Sequence of chain 1.A:
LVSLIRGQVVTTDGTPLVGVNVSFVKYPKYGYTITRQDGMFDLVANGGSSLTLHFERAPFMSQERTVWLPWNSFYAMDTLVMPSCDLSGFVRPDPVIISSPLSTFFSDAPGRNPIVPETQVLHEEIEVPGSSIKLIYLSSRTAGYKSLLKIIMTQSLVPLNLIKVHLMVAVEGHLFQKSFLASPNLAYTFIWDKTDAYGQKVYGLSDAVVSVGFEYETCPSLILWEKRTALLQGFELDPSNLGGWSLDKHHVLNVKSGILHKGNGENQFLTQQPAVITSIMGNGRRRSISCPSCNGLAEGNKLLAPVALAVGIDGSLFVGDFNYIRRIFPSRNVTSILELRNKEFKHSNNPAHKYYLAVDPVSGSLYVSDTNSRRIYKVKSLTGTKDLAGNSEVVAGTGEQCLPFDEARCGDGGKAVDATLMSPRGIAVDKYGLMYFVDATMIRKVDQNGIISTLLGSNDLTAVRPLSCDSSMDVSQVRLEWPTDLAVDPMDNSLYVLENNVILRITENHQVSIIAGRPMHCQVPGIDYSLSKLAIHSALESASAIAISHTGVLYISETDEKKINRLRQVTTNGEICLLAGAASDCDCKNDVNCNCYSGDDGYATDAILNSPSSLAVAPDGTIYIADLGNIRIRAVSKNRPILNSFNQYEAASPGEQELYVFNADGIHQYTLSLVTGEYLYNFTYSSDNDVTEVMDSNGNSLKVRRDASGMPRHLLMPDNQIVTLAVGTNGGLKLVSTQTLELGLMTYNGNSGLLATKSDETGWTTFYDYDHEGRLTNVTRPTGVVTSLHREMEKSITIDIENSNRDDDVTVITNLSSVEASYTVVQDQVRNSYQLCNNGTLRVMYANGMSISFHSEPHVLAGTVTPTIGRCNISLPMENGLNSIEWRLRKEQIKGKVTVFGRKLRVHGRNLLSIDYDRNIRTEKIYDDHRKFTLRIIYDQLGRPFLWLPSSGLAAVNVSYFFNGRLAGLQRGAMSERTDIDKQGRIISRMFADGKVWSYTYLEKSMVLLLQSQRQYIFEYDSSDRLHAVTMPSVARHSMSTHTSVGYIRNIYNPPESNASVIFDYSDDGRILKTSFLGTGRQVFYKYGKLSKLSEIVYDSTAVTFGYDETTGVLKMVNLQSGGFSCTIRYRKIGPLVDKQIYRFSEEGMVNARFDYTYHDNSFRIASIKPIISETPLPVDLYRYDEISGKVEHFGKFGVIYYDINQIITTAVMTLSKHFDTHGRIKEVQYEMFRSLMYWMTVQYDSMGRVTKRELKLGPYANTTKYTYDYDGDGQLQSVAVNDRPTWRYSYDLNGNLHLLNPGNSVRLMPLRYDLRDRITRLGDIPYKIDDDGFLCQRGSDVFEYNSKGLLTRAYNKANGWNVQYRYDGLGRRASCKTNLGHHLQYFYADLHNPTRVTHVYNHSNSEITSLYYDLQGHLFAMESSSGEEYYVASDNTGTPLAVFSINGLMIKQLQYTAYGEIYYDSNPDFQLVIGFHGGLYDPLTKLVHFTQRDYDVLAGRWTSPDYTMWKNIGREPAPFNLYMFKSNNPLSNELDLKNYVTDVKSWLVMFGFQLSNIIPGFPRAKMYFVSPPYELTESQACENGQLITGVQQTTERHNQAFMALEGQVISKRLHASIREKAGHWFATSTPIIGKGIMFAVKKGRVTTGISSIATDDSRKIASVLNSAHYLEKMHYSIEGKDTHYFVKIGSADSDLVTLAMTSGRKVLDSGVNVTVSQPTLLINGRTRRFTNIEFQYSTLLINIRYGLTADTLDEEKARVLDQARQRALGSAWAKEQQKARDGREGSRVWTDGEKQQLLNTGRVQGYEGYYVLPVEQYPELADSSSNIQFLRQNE

Binding-site contacts:
Ligand atom N2 contacts residue ASN1714 of chain 1.A at 2.9 Å (h-bond).
Ligand atom O5 contacts residue ASN1714 of chain 1.A at 2.3 Å (h-bond).
Ligand atom C2 contacts residue ASN1714 of chain 1.A at 2.5 Å.
Ligand atom N2 contacts residue GLY1712 of chain 1.A at 4.2 Å.
Ligand atom C1 contacts residue GLN1737 of chain 1.A at 3.8 Å.
Ligand atom N2 contacts residue GLN1737 of chain 1.A at 4.1 Å.
Ligand atom C7 contacts residue SER1739 of chain 1.A at 3.7 Å.
Ligand atom O7 contacts residue SER1739 of chain 1.A at 2.8 Å (h-bond).
Ligand atom C5 contacts residue ASN1714 of chain 1.A at 3.6 Å.
Ligand atom O7 contacts residue GLN1737 of chain 1.A at 2.8 Å (h-bond).
Ligand atom O7 contacts residue ARG1706 of chain 1.A at 4.3 Å.
Ligand atom C4 contacts residue ASN1714 of chain 1.A at 4.2 Å.
Ligand atom O5 contacts residue ARG1706 of chain 1.A at 3.2 Å (salt-bridge).
Ligand atom C3 contacts residue ASN1714 of chain 1.A at 3.8 Å.
Ligand atom C6 contacts residue ARG1706 of chain 1.A at 3.7 Å.
Ligand atom C7 contacts residue GLN1737 of chain 1.A at 3.8 Å.
Ligand atom C1 contacts residue ASN1714 of chain 1.A at 1.4 Å.
Ligand atom O7 contacts residue ASN1714 of chain 1.A at 3.9 Å.
Ligand atom C7 contacts residue TYR1738 of chain 1.A at 4.3 Å (hydrophobic).
Ligand atom C2 contacts residue GLN1737 of chain 1.A at 3.8 Å.
Ligand atom O6 contacts residue ARG1706 of chain 1.A at 4.4 Å.
Ligand atom C7 contacts residue ASN1714 of chain 1.A at 3.8 Å.
Ligand atom C1 contacts residue ARG1706 of chain 1.A at 3.5 Å.
Ligand atom C5 contacts residue ARG1706 of chain 1.A at 3.5 Å.
Ligand atom C8 contacts residue SER1739 of chain 1.A at 3.8 Å.
Ligand atom O5 contacts residue GLN1737 of chain 1.A at 4.2 Å.
Ligand atom O7 contacts residue TYR1738 of chain 1.A at 3.4 Å.

A protein and the small-molecule ligand that binds it are described below.
Small molecule (SMILES): CC(=O)N[C@H]1[C@H](O[C@H]2[C@H](O)[C@@H](NC(C)=O)CO[C@@H]2CO)O[C@H](CO)[C@@H](O)[C@@H]1O